The protein below binds the small molecule below.
Small molecule (SMILES): Cc1cn([C@H]2C[C@H](O[P](=O)(O)OC[C@H]3O[C@@H](n4ccc(N)nc4=O)C[C@@H]3O[P](=O)(O)OC[C@H]3O[C@@H](n4cnc5c(=O)nc(N)[nH]c54)C[C@@H]3O[P](=O)(O)OC[C@H]3O[C@@H](n4cnc5c(=O)nc(N)[nH]c54)C[C@@H]3O)[C@@H](CO[P](=O)(O)O[C@H]3C[C@H](n4cnc5c(=O)nc(N)[nH]c54)O[C@@H]3COP(=O)(O)O)O2)c(=O)[nH]c1=O

Binding-site contacts:
Ligand atom C4' contacts residue GLY66 of chain 1.A at 3.3 Å.
Ligand atom OP1 contacts residue NA1 of chain 1.H at 2.5 Å (h-bond).
Ligand atom OP3 contacts residue LYS37 of chain 1.A at 2.6 Å (salt-bridge).
Ligand atom OP1 contacts residue THR69 of chain 1.A at 3.5 Å (h-bond).
Ligand atom C8 contacts residue LYS37 of chain 1.A at 3.8 Å.
Ligand atom OP1 contacts residue GLY66 of chain 1.A at 2.9 Å (h-bond).
Ligand atom O4' contacts residue ALA40 of chain 1.A at 3.5 Å.
Ligand atom OP2 contacts residue LYS37 of chain 1.A at 3.6 Å (salt-bridge).
Ligand atom O5' contacts residue GLY68 of chain 1.A at 3.7 Å.
Ligand atom OP2 contacts residue THR69 of chain 1.A at 3.7 Å.
Ligand atom O5' contacts residue LYS37 of chain 1.A at 3.8 Å.
Ligand atom P contacts residue LYS70 of chain 1.A at 3.9 Å.
Ligand atom P contacts residue GLY68 of chain 1.A at 3.7 Å.
Ligand atom O6 contacts residue HIS36 of chain 1.A at 3.7 Å.
Ligand atom C5' contacts residue GLY66 of chain 1.A at 3.3 Å.
Ligand atom OP1 contacts residue GLY68 of chain 1.A at 2.8 Å (h-bond).
Ligand atom OP1 contacts residue LYS74 of chain 1.A at 3.8 Å.
Ligand atom O3' contacts residue LYS70 of chain 1.A at 3.8 Å.
Ligand atom OP1 contacts residue LYS70 of chain 1.A at 3.6 Å (salt-bridge).
Ligand atom C1' contacts residue ALA40 of chain 1.A at 3.9 Å (hydrophobic).
Ligand atom P contacts residue LYS37 of chain 1.A at 3.6 Å.
Ligand atom OP1 contacts residue VAL67 of chain 1.A at 3.6 Å (h-bond).
Ligand atom P contacts residue NA1 of chain 1.H at 3.6 Å.
Ligand atom O3' contacts residue ILE71 of chain 1.A at 3.7 Å.
Ligand atom C3' contacts residue GLY68 of chain 1.A at 3.7 Å.
Ligand atom OP2 contacts residue LYS70 of chain 1.A at 3.5 Å (salt-bridge).
Ligand atom OP1 contacts residue PRO65 of chain 1.A at 3.8 Å.
Ligand atom OP1 contacts residue LYS70 of chain 1.A at 3.7 Å.
Ligand atom C5' contacts residue GLY68 of chain 1.A at 3.7 Å.
Ligand atom O3' contacts residue GLY66 of chain 1.A at 3.4 Å.
Ligand atom OP2 contacts residue LYS70 of chain 1.A at 3.2 Å.
Ligand atom P contacts residue GLY66 of chain 1.A at 3.8 Å.
Ligand atom C6 contacts residue HIS36 of chain 1.A at 3.9 Å.
Ligand atom OP1 contacts residue LEU64 of chain 1.A at 3.7 Å.
Ligand atom C3' contacts residue LYS70 of chain 1.A at 3.7 Å.
Ligand atom OP2 contacts residue GLY68 of chain 1.A at 3.7 Å.
Ligand atom C5' contacts residue TYR41 of chain 1.A at 3.3 Å (hydrophobic).
Ligand atom O3' contacts residue VAL67 of chain 1.A at 3.8 Å.
Ligand atom OP1 contacts residue ILE71 of chain 1.A at 3.1 Å (h-bond).
Ligand atom N3 contacts residue ALA40 of chain 1.A at 3.5 Å.

Sequence of chain 1.A:
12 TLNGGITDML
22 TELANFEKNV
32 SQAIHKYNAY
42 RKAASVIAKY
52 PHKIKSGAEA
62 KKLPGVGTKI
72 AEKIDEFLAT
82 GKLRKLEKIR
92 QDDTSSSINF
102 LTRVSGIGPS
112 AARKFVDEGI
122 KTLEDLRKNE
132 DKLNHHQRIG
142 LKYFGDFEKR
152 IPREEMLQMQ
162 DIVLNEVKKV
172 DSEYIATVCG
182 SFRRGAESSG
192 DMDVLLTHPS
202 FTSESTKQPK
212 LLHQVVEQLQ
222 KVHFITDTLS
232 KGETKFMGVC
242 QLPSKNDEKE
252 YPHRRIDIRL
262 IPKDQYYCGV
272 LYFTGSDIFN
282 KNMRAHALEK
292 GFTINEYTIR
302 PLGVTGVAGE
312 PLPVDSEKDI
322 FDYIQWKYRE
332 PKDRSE